Sequence of chain 1.A:
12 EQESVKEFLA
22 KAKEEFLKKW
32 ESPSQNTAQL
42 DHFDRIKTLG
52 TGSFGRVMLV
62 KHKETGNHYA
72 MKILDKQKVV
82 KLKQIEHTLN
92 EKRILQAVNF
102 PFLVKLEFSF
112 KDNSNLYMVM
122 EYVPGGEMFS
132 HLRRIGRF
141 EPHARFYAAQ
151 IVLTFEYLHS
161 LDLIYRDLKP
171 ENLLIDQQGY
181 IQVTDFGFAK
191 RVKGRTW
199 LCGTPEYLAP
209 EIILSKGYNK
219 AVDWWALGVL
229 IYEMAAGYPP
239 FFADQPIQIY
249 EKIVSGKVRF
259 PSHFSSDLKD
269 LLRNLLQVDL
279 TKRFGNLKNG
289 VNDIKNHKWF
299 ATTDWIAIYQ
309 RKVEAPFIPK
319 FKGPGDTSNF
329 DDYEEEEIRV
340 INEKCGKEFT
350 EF

Binding-site contacts:
Ligand atom C2 contacts residue ASN68 of chain 1.A at 4.0 Å.
Ligand atom C1 contacts residue GLY67 of chain 1.A at 4.2 Å.
Ligand atom O1B contacts residue HIS69 of chain 1.A at 2.9 Å (h-bond).
Ligand atom O1B contacts residue PRO322 of chain 1.A at 3.9 Å.
Ligand atom C1 contacts residue HIS69 of chain 1.A at 3.6 Å.
Ligand atom C2 contacts residue PRO322 of chain 1.A at 3.9 Å (hydrophobic).
Ligand atom C5C contacts residue GLY67 of chain 1.A at 3.9 Å.
Ligand atom C1 contacts residue PRO322 of chain 1.A at 3.5 Å (hydrophobic).
Ligand atom C3 contacts residue PRO322 of chain 1.A at 4.2 Å (hydrophobic).
Ligand atom C3 contacts residue ASN68 of chain 1.A at 4.2 Å.
Ligand atom O1A contacts residue HIS69 of chain 1.A at 2.7 Å (h-bond).
Ligand atom O1A contacts residue PRO322 of chain 1.A at 3.4 Å.
Ligand atom C5C contacts residue ASN68 of chain 1.A at 3.9 Å.
Ligand atom C1 contacts residue ASN68 of chain 1.A at 4.0 Å.
Ligand atom C5B contacts residue ASN68 of chain 1.A at 4.1 Å.
Ligand atom N5 contacts residue ASN68 of chain 1.A at 4.0 Å.
Ligand atom O1B contacts residue ASN68 of chain 1.A at 3.7 Å.
Ligand atom O1A contacts residue GLY67 of chain 1.A at 3.7 Å.
Ligand atom C4 contacts residue GLY67 of chain 1.A at 3.9 Å.
Ligand atom C5C contacts residue THR66 of chain 1.A at 3.0 Å.
Ligand atom N5 contacts residue THR66 of chain 1.A at 4.4 Å.
Ligand atom O1A contacts residue ASN68 of chain 1.A at 4.2 Å.
Ligand atom O3 contacts residue PRO322 of chain 1.A at 3.4 Å.
Ligand atom C4 contacts residue ASN68 of chain 1.A at 3.3 Å.

The protein below binds the small molecule below.
Small molecule (SMILES): C[N+](C)(C)C[C@H](O)CC(=O)O